Binding-site contacts:
Ligand atom O09 contacts residue SER142 of chain 1.A at 3.2 Å (h-bond).
Ligand atom N19 contacts residue THR24 of chain 1.A at 3.1 Å (h-bond).
Ligand atom F33 contacts residue HIS162 of chain 1.A at 3.4 Å.
Ligand atom C06 contacts residue HIS161 of chain 1.A at 3.5 Å.
Ligand atom F31 contacts residue ARG186 of chain 1.A at 3.6 Å.
Ligand atom N04 contacts residue HIS161 of chain 1.A at 3.1 Å (h-bond).
Ligand atom C01 contacts residue ASN140 of chain 1.A at 3.5 Å.
Ligand atom C29 contacts residue ARG186 of chain 1.A at 3.6 Å.
Ligand atom F33 contacts residue CYS143 of chain 1.A at 3.5 Å.
Ligand atom C20 contacts residue THR24 of chain 1.A at 3.6 Å.
Ligand atom O36 contacts residue GLU164 of chain 1.A at 3.4 Å (salt-bridge).
Ligand atom C06 contacts residue SER142 of chain 1.A at 3.5 Å.
Ligand atom CL2 contacts residue CYS143 of chain 1.A at 3.4 Å.
Ligand atom F33 contacts residue HIS39 of chain 1.A at 3.4 Å.
Ligand atom F31 contacts residue HIS39 of chain 1.A at 3.4 Å.
Ligand atom C30 contacts residue HIS39 of chain 1.A at 3.6 Å.
Ligand atom C03 contacts residue PHE138 of chain 1.A at 3.2 Å (hydrophobic).
Ligand atom C32 contacts residue HIS39 of chain 1.A at 3.4 Å.
Ligand atom F28 contacts residue GLN187 of chain 1.A at 3.2 Å.
Ligand atom C34 contacts residue HIS162 of chain 1.A at 3.1 Å.
Ligand atom C03 contacts residue GLU164 of chain 1.A at 3.4 Å.
Ligand atom C05 contacts residue LEU139 of chain 1.A at 3.6 Å (hydrophobic).
Ligand atom C34 contacts residue HIS39 of chain 1.A at 3.6 Å.
Ligand atom C03 contacts residue LEU139 of chain 1.A at 3.6 Å (hydrophobic).
Ligand atom C32 contacts residue HIS162 of chain 1.A at 3.4 Å.
Ligand atom O09 contacts residue CYS143 of chain 1.A at 3.1 Å (h-bond).
Ligand atom O09 contacts residue GLY141 of chain 1.A at 3.1 Å (h-bond).
Ligand atom O36 contacts residue HIS162 of chain 1.A at 3.2 Å (h-bond).
Ligand atom C18 contacts residue THR22 of chain 1.A at 3.2 Å.
Ligand atom N04 contacts residue PHE138 of chain 1.A at 3.4 Å.
Ligand atom N07 contacts residue HIS162 of chain 1.A at 3.6 Å (h-bond).
Ligand atom N37 contacts residue LEU139 of chain 1.A at 3.4 Å (h-bond).
Ligand atom C05 contacts residue SER142 of chain 1.A at 3.4 Å.
Ligand atom C21 contacts residue THR24 of chain 1.A at 3.2 Å.
Ligand atom C06 contacts residue HIS162 of chain 1.A at 3.6 Å.
Ligand atom F31 contacts residue ASP185 of chain 1.A at 3.0 Å.
Ligand atom O36 contacts residue MET163 of chain 1.A at 3.0 Å.
Ligand atom N04 contacts residue SER142 of chain 1.A at 3.4 Å (h-bond).
Ligand atom C35 contacts residue HIS162 of chain 1.A at 3.4 Å.
Ligand atom N02 contacts residue LEU139 of chain 1.A at 3.4 Å (h-bond).

Sequence of chain 1.A:
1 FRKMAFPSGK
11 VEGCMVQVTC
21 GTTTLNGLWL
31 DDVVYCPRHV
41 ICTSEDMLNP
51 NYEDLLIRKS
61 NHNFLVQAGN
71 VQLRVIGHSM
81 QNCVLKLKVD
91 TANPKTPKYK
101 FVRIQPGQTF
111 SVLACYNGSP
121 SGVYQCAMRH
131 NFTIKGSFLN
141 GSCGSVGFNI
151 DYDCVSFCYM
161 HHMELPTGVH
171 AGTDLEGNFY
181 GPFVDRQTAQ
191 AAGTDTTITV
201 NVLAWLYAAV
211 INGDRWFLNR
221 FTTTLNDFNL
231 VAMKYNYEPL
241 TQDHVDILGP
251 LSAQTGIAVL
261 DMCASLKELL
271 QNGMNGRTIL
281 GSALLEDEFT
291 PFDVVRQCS

The small molecule below binds the protein below.
Small molecule (SMILES): Cn1cnc(Cn2c(=O)nc(Nc3cc4cn(C)nc4cc3Cl)n(Cc3cc(F)c(F)cc3F)c2=O)n1